The protein below binds the small molecule below.
Small molecule (SMILES): CC(=O)N[C@H]1[C@H](O[C@H]2[C@H](O)[C@@H](NC(C)=O)CO[C@@H]2CO)O[C@H](CO)[C@@H](O)[C@@H]1O

Binding-site contacts:
Ligand atom O6 contacts residue GLN926 of chain 1.C at 4.4 Å.
Ligand atom O5 contacts residue ASN717 of chain 1.C at 2.3 Å (h-bond).
Ligand atom C7 contacts residue LEU922 of chain 1.C at 4.2 Å (hydrophobic).
Ligand atom C6 contacts residue GLN926 of chain 1.C at 4.4 Å.
Ligand atom C7 contacts residue ASN717 of chain 1.C at 3.5 Å.
Ligand atom C4 contacts residue ASN717 of chain 1.C at 4.2 Å.
Ligand atom O7 contacts residue ASN717 of chain 1.C at 3.7 Å.
Ligand atom C5 contacts residue ASN717 of chain 1.C at 3.6 Å.
Ligand atom C1 contacts residue ASN717 of chain 1.C at 1.4 Å.
Ligand atom O4 contacts residue LEU922 of chain 1.C at 4.0 Å.
Ligand atom C3 contacts residue ASN717 of chain 1.C at 3.8 Å.
Ligand atom C5 contacts residue GLN926 of chain 1.C at 4.3 Å.
Ligand atom O7 contacts residue LEU922 of chain 1.C at 3.6 Å.
Ligand atom N2 contacts residue ASN717 of chain 1.C at 2.9 Å (h-bond).
Ligand atom C3 contacts residue LEU922 of chain 1.C at 4.1 Å (hydrophobic).
Ligand atom C2 contacts residue ASN717 of chain 1.C at 2.5 Å.
Ligand atom O7 contacts residue GLN1071 of chain 1.C at 4.4 Å.

Sequence of chain 1.C:
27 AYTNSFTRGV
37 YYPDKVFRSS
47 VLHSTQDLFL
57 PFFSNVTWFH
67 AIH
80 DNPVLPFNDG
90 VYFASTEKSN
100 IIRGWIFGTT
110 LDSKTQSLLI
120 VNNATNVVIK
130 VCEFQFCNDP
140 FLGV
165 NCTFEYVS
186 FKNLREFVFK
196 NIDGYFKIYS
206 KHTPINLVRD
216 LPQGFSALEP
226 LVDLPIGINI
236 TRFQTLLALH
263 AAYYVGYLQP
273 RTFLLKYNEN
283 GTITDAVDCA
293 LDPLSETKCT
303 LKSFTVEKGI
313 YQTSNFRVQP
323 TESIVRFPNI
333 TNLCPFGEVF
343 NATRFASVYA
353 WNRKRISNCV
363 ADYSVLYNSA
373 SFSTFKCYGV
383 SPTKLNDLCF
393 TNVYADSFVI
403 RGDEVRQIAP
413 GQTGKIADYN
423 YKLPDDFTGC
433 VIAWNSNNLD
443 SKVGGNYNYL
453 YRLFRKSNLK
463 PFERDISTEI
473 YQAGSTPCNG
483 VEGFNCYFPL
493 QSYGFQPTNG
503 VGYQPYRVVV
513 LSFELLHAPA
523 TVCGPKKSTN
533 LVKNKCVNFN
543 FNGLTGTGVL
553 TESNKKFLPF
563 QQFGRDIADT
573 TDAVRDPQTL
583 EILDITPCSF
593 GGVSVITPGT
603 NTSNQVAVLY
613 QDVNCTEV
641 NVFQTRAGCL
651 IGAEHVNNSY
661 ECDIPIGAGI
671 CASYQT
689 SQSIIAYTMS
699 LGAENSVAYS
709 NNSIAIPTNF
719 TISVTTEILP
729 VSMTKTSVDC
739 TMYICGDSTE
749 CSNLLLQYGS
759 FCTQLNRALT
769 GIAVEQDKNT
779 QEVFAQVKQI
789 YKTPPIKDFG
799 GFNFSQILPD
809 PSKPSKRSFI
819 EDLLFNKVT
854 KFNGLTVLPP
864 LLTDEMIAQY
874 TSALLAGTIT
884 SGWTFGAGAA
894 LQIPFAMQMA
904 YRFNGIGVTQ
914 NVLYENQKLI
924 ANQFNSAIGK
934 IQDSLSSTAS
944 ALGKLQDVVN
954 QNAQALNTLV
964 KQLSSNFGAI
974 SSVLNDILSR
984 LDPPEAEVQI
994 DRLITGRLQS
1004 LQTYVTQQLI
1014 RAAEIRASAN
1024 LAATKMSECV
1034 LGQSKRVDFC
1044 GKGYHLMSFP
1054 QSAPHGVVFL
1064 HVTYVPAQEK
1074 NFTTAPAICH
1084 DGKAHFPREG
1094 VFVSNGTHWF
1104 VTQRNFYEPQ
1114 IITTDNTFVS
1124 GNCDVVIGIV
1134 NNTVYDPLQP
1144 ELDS